This protein binds this small molecule.
Small molecule (SMILES): CC(=O)N[C@@H]1[C@@H](O)[C@H](O)[C@@H](CO)O[C@H]1O

Binding-site contacts:
Ligand atom C7 contacts residue GLU166 of chain 1.G at 4.2 Å.
Ligand atom C8 contacts residue TRP168 of chain 1.G at 3.7 Å (hydrophobic).
Ligand atom C8 contacts residue GLU166 of chain 1.G at 4.1 Å.
Ligand atom C2 contacts residue ASN118 of chain 1.G at 2.3 Å.
Ligand atom C4 contacts residue ASN118 of chain 1.G at 4.1 Å.
Ligand atom O5 contacts residue ASN118 of chain 1.G at 2.4 Å (h-bond).
Ligand atom O7 contacts residue HIS167 of chain 1.G at 4.5 Å.
Ligand atom C1 contacts residue GLU166 of chain 1.G at 3.7 Å.
Ligand atom N2 contacts residue GLU166 of chain 1.G at 4.5 Å.
Ligand atom C5 contacts residue ASN118 of chain 1.G at 3.7 Å.
Ligand atom O5 contacts residue GLU166 of chain 1.G at 3.8 Å.
Ligand atom C3 contacts residue ASN118 of chain 1.G at 3.7 Å.
Ligand atom C1 contacts residue ASN118 of chain 1.G at 1.4 Å.
Ligand atom C2 contacts residue GLU166 of chain 1.G at 3.7 Å.
Ligand atom O7 contacts residue GLU166 of chain 1.G at 3.4 Å.
Ligand atom O7 contacts residue ASN118 of chain 1.G at 3.1 Å (h-bond).
Ligand atom C7 contacts residue ASN118 of chain 1.G at 3.2 Å.
Ligand atom C8 contacts residue ASN118 of chain 1.G at 4.4 Å.
Ligand atom C8 contacts residue VAL116 of chain 1.G at 3.9 Å (hydrophobic).
Ligand atom N2 contacts residue ASN118 of chain 1.G at 2.8 Å (h-bond).

Sequence of chain 1.G:
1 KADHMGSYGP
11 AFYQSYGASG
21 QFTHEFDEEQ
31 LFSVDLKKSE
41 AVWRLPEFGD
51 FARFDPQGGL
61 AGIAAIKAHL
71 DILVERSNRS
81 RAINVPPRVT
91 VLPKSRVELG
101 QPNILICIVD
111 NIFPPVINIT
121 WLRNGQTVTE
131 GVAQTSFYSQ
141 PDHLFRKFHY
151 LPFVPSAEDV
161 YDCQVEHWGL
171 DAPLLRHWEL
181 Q